Binding-site contacts:
Ligand atom C17 contacts residue ILE70 of chain 1.J at 3.6 Å (hydrophobic).
Ligand atom C24 contacts residue HIS122 of chain 1.J at 1.9 Å.
Ligand atom C17 contacts residue MET98 of chain 1.J at 3.6 Å (hydrophobic).
Ligand atom O4 contacts residue GLY68 of chain 1.J at 2.9 Å (h-bond).
Ligand atom C7 contacts residue ILE142 of chain 1.J at 3.6 Å (hydrophobic).
Ligand atom C18 contacts residue SER97 of chain 1.J at 3.3 Å.
Ligand atom N2 contacts residue SER97 of chain 1.J at 3.5 Å (h-bond).
Ligand atom C21 contacts residue MET149 of chain 1.J at 3.7 Å (hydrophobic).
Ligand atom O4 contacts residue MET98 of chain 1.J at 3.2 Å (h-bond).
Ligand atom C20 contacts residue HIS122 of chain 1.J at 3.7 Å.
Ligand atom O4 contacts residue SER97 of chain 1.J at 2.4 Å (h-bond).
Ligand atom C9 contacts residue GLY68 of chain 1.J at 3.2 Å.
Ligand atom C1 contacts residue ILE70 of chain 1.J at 3.7 Å (hydrophobic).
Ligand atom O3 contacts residue PRO124 of chain 1.J at 3.2 Å.
Ligand atom C6 contacts residue ILE142 of chain 1.J at 3.6 Å (hydrophobic).
Ligand atom O4 contacts residue GLY67 of chain 1.J at 3.3 Å.
Ligand atom N2 contacts residue GLY68 of chain 1.J at 3.0 Å (h-bond).
Ligand atom C24 contacts residue SER97 of chain 1.J at 2.4 Å.
Ligand atom C22 contacts residue PRO124 of chain 1.J at 3.7 Å (hydrophobic).
Ligand atom C16 contacts residue MET98 of chain 1.J at 3.5 Å (hydrophobic).
Ligand atom C15 contacts residue SER97 of chain 1.J at 2.3 Å.
Ligand atom C22 contacts residue HIS122 of chain 1.J at 3.4 Å.
Ligand atom C16 contacts residue SER97 of chain 1.J at 1.4 Å.
Ligand atom C15 contacts residue HIS122 of chain 1.J at 3.5 Å.
Ligand atom O2 contacts residue ILE70 of chain 1.J at 2.9 Å (h-bond).
Ligand atom C20 contacts residue ILE70 of chain 1.J at 3.8 Å (hydrophobic).
Ligand atom O3 contacts residue LEU125 of chain 1.J at 2.9 Å (h-bond).
Ligand atom C10 contacts residue GLY68 of chain 1.J at 3.6 Å.
Ligand atom N1 contacts residue LEU125 of chain 1.J at 3.0 Å (h-bond).
Ligand atom C19 contacts residue SER97 of chain 1.J at 3.6 Å.
Ligand atom O1 contacts residue LEU125 of chain 1.J at 3.0 Å (h-bond).
Ligand atom C23 contacts residue MET149 of chain 1.J at 3.6 Å (hydrophobic).
Ligand atom C1 contacts residue LEU125 of chain 1.J at 3.5 Å (hydrophobic).
Ligand atom C17 contacts residue SER97 of chain 1.J at 2.8 Å.
Ligand atom O5 contacts residue MET149 of chain 1.J at 3.3 Å.
Ligand atom C5 contacts residue VAL145 of chain 1.J at 3.6 Å (hydrophobic).
Ligand atom C16 contacts residue HIS122 of chain 1.J at 2.9 Å.
Ligand atom O2 contacts residue VAL69 of chain 1.J at 3.6 Å.
Ligand atom C23 contacts residue HIS122 of chain 1.J at 3.6 Å.
Ligand atom C19 contacts residue MET98 of chain 1.J at 3.7 Å (hydrophobic).

Sequence of chain 1.J:
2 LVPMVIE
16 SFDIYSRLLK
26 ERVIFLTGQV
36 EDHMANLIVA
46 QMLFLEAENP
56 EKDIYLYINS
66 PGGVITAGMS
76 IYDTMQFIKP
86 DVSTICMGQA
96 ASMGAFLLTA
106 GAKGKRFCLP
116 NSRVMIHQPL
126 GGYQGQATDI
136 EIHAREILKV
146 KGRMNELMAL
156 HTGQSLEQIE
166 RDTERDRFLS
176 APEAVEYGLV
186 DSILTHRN

The small molecule below binds the protein below.
Small molecule (SMILES): CC(C)C[C@H](NC(=O)OCc1ccccc1)C(=O)N[C@@H](Cc1ccc(O)cc1)[C@H](C)O